Sequence of chain 1.B:
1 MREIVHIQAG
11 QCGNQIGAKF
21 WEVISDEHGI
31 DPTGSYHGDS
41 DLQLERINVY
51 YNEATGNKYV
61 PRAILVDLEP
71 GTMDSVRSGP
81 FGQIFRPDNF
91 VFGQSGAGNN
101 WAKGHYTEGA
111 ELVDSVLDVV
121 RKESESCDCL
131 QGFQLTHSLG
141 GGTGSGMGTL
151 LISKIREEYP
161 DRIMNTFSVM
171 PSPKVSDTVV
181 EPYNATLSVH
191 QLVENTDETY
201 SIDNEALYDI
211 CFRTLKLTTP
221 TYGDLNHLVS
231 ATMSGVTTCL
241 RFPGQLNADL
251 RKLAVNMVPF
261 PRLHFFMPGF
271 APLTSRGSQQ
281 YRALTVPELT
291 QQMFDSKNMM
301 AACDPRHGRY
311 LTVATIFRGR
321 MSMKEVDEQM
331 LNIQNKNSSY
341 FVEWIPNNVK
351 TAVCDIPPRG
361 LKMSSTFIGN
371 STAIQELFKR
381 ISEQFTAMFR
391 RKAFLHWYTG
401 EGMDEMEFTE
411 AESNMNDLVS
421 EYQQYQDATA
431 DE

A protein and the small-molecule ligand that binds it are described below.
Small molecule (SMILES): CC[C@]1(O)C[C@@H]2C[N@@](CCc3c([nH]c4ccccc34)[C@@](C(=O)OC)(c3cc4c(cc3OC)N(C)[C@H]3[C@@](O)(C(=O)OC)[C@H](OC(C)=O)[C@]5(CC)C=CCN6CC[C@]43[C@@H]65)C2)C1

Sequence of chain 1.C:
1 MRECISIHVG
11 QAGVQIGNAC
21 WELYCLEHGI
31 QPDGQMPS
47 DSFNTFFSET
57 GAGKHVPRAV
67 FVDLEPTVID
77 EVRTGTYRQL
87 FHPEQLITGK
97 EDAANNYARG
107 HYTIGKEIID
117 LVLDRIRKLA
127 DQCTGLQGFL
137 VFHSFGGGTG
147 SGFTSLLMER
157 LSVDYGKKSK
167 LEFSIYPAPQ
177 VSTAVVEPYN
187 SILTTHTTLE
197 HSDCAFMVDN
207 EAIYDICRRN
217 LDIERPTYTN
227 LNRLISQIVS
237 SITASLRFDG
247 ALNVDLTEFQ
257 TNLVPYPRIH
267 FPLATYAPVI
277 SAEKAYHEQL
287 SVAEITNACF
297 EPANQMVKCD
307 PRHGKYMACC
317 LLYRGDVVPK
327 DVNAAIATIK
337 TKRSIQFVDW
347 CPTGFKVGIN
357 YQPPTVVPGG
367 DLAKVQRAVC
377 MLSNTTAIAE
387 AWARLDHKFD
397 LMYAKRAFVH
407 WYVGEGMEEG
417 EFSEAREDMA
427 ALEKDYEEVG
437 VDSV

Binding-site contacts:
Ligand atom C30 contacts residue ILE332 of chain 1.C at 3.6 Å (hydrophobic).
Ligand atom C60 contacts residue PRO325 of chain 1.C at 3.5 Å (hydrophobic).
Ligand atom C22 contacts residue TYR208 of chain 1.B at 3.1 Å (hydrophobic).
Ligand atom C17 contacts residue TYR208 of chain 1.B at 3.4 Å (hydrophobic).
Ligand atom O74 contacts residue PRO325 of chain 1.C at 3.6 Å.
Ligand atom C55 contacts residue THR221 of chain 1.B at 3.1 Å.
Ligand atom C65 contacts residue ASN329 of chain 1.C at 3.5 Å.
Ligand atom C33 contacts residue TYR208 of chain 1.B at 3.5 Å (hydrophobic).
Ligand atom C63 contacts residue ILE355 of chain 1.C at 3.6 Å (hydrophobic).
Ligand atom C61 contacts residue PRO325 of chain 1.C at 3.5 Å (hydrophobic).
Ligand atom C59 contacts residue PRO325 of chain 1.C at 3.5 Å (hydrophobic).
Ligand atom C14 contacts residue ASN329 of chain 1.C at 3.5 Å.
Ligand atom O75 contacts residue PRO220 of chain 1.B at 3.5 Å.
Ligand atom C16 contacts residue ASN329 of chain 1.C at 3.1 Å.
Ligand atom O31 contacts residue LYS336 of chain 1.C at 2.9 Å (salt-bridge).
Ligand atom C76 contacts residue THR219 of chain 1.B at 3.5 Å.
Ligand atom C63 contacts residue VAL353 of chain 1.C at 3.6 Å (hydrophobic).
Ligand atom N66 contacts residue ASN329 of chain 1.C at 2.8 Å (h-bond).
Ligand atom C67 contacts residue ASN329 of chain 1.C at 3.6 Å.
Ligand atom C20 contacts residue ASN329 of chain 1.C at 3.1 Å.
Ligand atom C15 contacts residue ASN329 of chain 1.C at 3.2 Å.
Ligand atom C7 contacts residue VAL353 of chain 1.C at 3.6 Å (hydrophobic).
Ligand atom C10 contacts residue ASP177 of chain 1.B at 3.3 Å.
Ligand atom C76 contacts residue THR218 of chain 1.B at 3.2 Å.
Ligand atom C76 contacts residue PRO220 of chain 1.B at 3.5 Å (hydrophobic).
Ligand atom C54 contacts residue THR221 of chain 1.B at 3.2 Å.
Ligand atom C71 contacts residue TYR222 of chain 1.B at 3.5 Å (hydrophobic).
Ligand atom C22 contacts residue LYS174 of chain 1.B at 3.1 Å.
Ligand atom C64 contacts residue VAL353 of chain 1.C at 3.5 Å (hydrophobic).
Ligand atom C8 contacts residue PHE351 of chain 1.C at 3.1 Å (hydrophobic).
Ligand atom C70 contacts residue VAL175 of chain 1.B at 3.6 Å (hydrophobic).
Ligand atom C70 contacts residue TYR222 of chain 1.B at 3.6 Å (hydrophobic).
Ligand atom C2 contacts residue LYS174 of chain 1.B at 3.5 Å.
Ligand atom C62 contacts residue ILE355 of chain 1.C at 3.5 Å (hydrophobic).
Ligand atom C21 contacts residue ASN329 of chain 1.C at 3.2 Å.
Ligand atom O74 contacts residue ASN329 of chain 1.C at 3.1 Å (h-bond).
Ligand atom C17 contacts residue ASN329 of chain 1.C at 3.4 Å.
Ligand atom O72 contacts residue THR221 of chain 1.B at 2.9 Å (h-bond).
Ligand atom C70 contacts residue THR221 of chain 1.B at 3.2 Å.
Ligand atom C53 contacts residue VAL175 of chain 1.B at 3.5 Å (hydrophobic).